Sequence of chain 2.A:
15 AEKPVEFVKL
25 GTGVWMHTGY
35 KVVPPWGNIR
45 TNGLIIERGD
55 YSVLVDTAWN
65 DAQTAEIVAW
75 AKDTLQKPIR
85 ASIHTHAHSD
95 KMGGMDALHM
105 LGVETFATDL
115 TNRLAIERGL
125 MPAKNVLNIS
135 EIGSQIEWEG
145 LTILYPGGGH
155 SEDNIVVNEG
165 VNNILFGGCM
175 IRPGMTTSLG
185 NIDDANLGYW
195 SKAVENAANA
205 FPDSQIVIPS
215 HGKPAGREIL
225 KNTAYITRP

Binding-site contacts:
Ligand atom O2 contacts residue ASN185 of chain 2.A at 3.7 Å.
Ligand atom C3 contacts residue SER93 of chain 2.A at 4.4 Å.
Ligand atom C1 contacts residue ZN1 of chain 2.B at 3.2 Å.
Ligand atom S contacts residue HIS154 of chain 2.A at 3.3 Å (h-bond).
Ligand atom C5 contacts residue TRP63 of chain 2.A at 4.1 Å (hydrophobic).
Ligand atom O3 contacts residue ASN185 of chain 2.A at 3.3 Å.
Ligand atom C6 contacts residue HIS215 of chain 2.A at 3.7 Å.
Ligand atom S contacts residue HIS215 of chain 2.A at 3.8 Å.
Ligand atom C3 contacts residue TRP63 of chain 2.A at 4.1 Å (hydrophobic).
Ligand atom S contacts residue ASP94 of chain 2.A at 3.6 Å.
Ligand atom O2 contacts residue GLY184 of chain 2.A at 3.5 Å.
Ligand atom C8 contacts residue ASN185 of chain 2.A at 4.0 Å.
Ligand atom S contacts residue CYS173 of chain 2.A at 3.8 Å.
Ligand atom C6 contacts residue ILE43 of chain 2.A at 3.6 Å (hydrophobic).
Ligand atom C9 contacts residue ASN185 of chain 2.A at 3.5 Å.
Ligand atom C1 contacts residue HIS92 of chain 2.A at 3.5 Å.
Ligand atom S contacts residue ZN1 of chain 2.C at 2.3 Å.
Ligand atom C2 contacts residue ASP94 of chain 2.A at 4.0 Å.
Ligand atom C2 contacts residue ZN1 of chain 2.C at 3.9 Å.
Ligand atom O3 contacts residue GLY184 of chain 2.A at 4.3 Å.
Ligand atom S contacts residue ZN1 of chain 2.B at 2.3 Å.
Ligand atom C8 contacts residue HIS215 of chain 2.A at 4.4 Å.
Ligand atom C1 contacts residue ZN1 of chain 2.C at 3.3 Å.
Ligand atom O1 contacts residue ASN185 of chain 2.A at 3.4 Å.
Ligand atom C4 contacts residue ASN185 of chain 2.A at 4.3 Å.
Ligand atom S contacts residue HIS92 of chain 2.A at 3.6 Å.
Ligand atom N contacts residue HIS215 of chain 2.A at 4.5 Å.
Ligand atom C1 contacts residue ASP94 of chain 2.A at 3.3 Å.
Ligand atom C6 contacts residue TRP63 of chain 2.A at 4.2 Å (hydrophobic).
Ligand atom C9 contacts residue GLY184 of chain 2.A at 4.1 Å.
Ligand atom S contacts residue HIS90 of chain 2.A at 4.0 Å.
Ligand atom C7 contacts residue HIS215 of chain 2.A at 3.7 Å.

The protein below binds the small molecule below.
Small molecule (SMILES): C[C@H](CS)C(=O)N1CCC[C@H]1C(=O)O